Sequence of chain 1.B:
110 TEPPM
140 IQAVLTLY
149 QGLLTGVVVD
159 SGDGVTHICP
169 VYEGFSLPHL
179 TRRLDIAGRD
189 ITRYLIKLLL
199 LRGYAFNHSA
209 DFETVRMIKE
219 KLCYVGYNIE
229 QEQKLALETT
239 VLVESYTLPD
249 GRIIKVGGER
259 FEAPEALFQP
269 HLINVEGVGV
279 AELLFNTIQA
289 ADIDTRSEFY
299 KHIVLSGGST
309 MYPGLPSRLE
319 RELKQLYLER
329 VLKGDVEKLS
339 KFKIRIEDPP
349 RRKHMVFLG

A small-molecule ligand and the protein it binds are described below.
Small molecule (SMILES): Nc1ncnc2c1ncn2[C@@H]1O[C@H](CO[P](=O)(O)O[P](=O)(O)NP(=O)(O)O)[C@@H](O)[C@H]1O

Binding-site contacts:
Ligand atom C5 contacts residue GLY306 of chain 1.B at 3.6 Å.
Ligand atom N3B contacts residue CA1 of chain 1.J at 3.4 Å.
Ligand atom N7 contacts residue MET309 of chain 1.B at 3.1 Å.
Ligand atom O1A contacts residue CA1 of chain 1.J at 3.7 Å.
Ligand atom C2 contacts residue TYR310 of chain 1.B at 3.6 Å (hydrophobic).
Ligand atom C4 contacts residue GLU218 of chain 1.B at 3.5 Å.
Ligand atom C5 contacts residue GLU218 of chain 1.B at 3.5 Å.
Ligand atom O5' contacts residue GLY160 of chain 1.B at 3.5 Å.
Ligand atom O2G contacts residue ASP161 of chain 1.B at 3.3 Å.
Ligand atom O4' contacts residue GLY306 of chain 1.B at 3.5 Å.
Ligand atom O3' contacts residue ASP161 of chain 1.B at 3.5 Å.
Ligand atom N9 contacts residue GLY306 of chain 1.B at 3.7 Å.
Ligand atom C5 contacts residue MET309 of chain 1.B at 3.6 Å (hydrophobic).
Ligand atom PG contacts residue GLY160 of chain 1.B at 3.7 Å.
Ligand atom PB contacts residue CA1 of chain 1.J at 3.5 Å.
Ligand atom O3A contacts residue CA1 of chain 1.J at 2.7 Å.
Ligand atom N7 contacts residue GLU218 of chain 1.B at 3.6 Å.
Ligand atom C4 contacts residue GLY306 of chain 1.B at 3.4 Å.
Ligand atom C8 contacts residue GLU218 of chain 1.B at 3.8 Å.
Ligand atom N6 contacts residue MET309 of chain 1.B at 3.7 Å.
Ligand atom O1G contacts residue GLY162 of chain 1.B at 3.8 Å.
Ligand atom C4' contacts residue ASP161 of chain 1.B at 3.3 Å.
Ligand atom O1G contacts residue GLY160 of chain 1.B at 3.6 Å.
Ligand atom O3' contacts residue LYS217 of chain 1.B at 3.3 Å (salt-bridge).
Ligand atom O3' contacts residue GLY186 of chain 1.B at 3.0 Å.
Ligand atom O3G contacts residue GLY160 of chain 1.B at 2.7 Å.
Ligand atom O4' contacts residue SER307 of chain 1.B at 3.2 Å (h-bond).
Ligand atom O2' contacts residue ARG214 of chain 1.B at 3.4 Å.
Ligand atom N3 contacts residue GLY306 of chain 1.B at 3.6 Å.
Ligand atom PG contacts residue ASP161 of chain 1.B at 3.2 Å.
Ligand atom C3' contacts residue ASP161 of chain 1.B at 3.5 Å.
Ligand atom O2' contacts residue GLU218 of chain 1.B at 3.3 Å (salt-bridge).
Ligand atom O1G contacts residue ASP161 of chain 1.B at 3.3 Å (salt-bridge).
Ligand atom C5' contacts residue ASP161 of chain 1.B at 3.7 Å.
Ligand atom O5' contacts residue ASP161 of chain 1.B at 3.7 Å.
Ligand atom O2B contacts residue CA1 of chain 1.J at 3.7 Å.
Ligand atom O2' contacts residue LYS217 of chain 1.B at 3.1 Å (salt-bridge).
Ligand atom O1A contacts residue GLY306 of chain 1.B at 2.9 Å (h-bond).
Ligand atom O3G contacts residue ASP161 of chain 1.B at 2.5 Å (salt-bridge).
Ligand atom C4' contacts residue GLY160 of chain 1.B at 3.4 Å.